Binding-site contacts:
Ligand atom O5 contacts residue SER157 of chain 1.C at 3.8 Å.
Ligand atom N2 contacts residue ASN154 of chain 1.C at 2.9 Å (h-bond).
Ligand atom C3 contacts residue ASN154 of chain 1.C at 3.8 Å.
Ligand atom C1 contacts residue SER157 of chain 1.C at 3.9 Å.
Ligand atom C5 contacts residue ASN154 of chain 1.C at 3.7 Å.
Ligand atom C7 contacts residue ASN154 of chain 1.C at 4.0 Å.
Ligand atom C4 contacts residue ASN154 of chain 1.C at 4.2 Å.
Ligand atom C2 contacts residue ASN154 of chain 1.C at 2.4 Å.
Ligand atom O5 contacts residue ASN154 of chain 1.C at 2.4 Å (h-bond).
Ligand atom C8 contacts residue ASN154 of chain 1.C at 4.2 Å.
Ligand atom C1 contacts residue ASN154 of chain 1.C at 1.4 Å.

A small-molecule ligand and the protein it binds are described below.
Small molecule (SMILES): CC(=O)N[C@@H]1[C@@H](O)[C@H](O)[C@@H](CO)O[C@H]1O

Sequence of chain 1.C:
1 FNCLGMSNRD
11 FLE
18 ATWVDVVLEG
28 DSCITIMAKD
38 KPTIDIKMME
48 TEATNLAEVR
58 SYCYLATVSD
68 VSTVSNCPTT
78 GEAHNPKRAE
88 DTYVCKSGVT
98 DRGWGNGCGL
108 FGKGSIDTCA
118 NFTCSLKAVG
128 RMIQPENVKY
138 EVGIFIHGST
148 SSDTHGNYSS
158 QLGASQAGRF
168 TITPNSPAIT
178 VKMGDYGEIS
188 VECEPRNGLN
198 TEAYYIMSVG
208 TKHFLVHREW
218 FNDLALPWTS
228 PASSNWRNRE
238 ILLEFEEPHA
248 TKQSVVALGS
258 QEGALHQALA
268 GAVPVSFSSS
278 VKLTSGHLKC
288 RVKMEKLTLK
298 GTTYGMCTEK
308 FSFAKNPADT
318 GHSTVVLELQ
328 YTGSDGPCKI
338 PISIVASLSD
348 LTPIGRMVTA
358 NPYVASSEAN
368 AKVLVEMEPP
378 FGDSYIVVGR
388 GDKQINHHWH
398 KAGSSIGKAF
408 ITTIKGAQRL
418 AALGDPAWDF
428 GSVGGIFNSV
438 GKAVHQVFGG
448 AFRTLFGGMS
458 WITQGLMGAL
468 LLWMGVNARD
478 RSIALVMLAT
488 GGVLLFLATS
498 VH